A small-molecule ligand and the protein it binds are described below.
Small molecule (SMILES): NS(=O)(=O)c1cc(C(=O)NCCCO)c(Sc2ccccc2)cc1Cl

Binding-site contacts:
Ligand atom O25 contacts residue GLN63 of chain 1.B at 2.9 Å (h-bond).
Ligand atom CL1 contacts residue LEU191 of chain 1.B at 3.3 Å.
Ligand atom O4 contacts residue THR192 of chain 1.B at 3.0 Å (h-bond).
Ligand atom C23 contacts residue SER61 of chain 1.B at 3.8 Å.
Ligand atom C24 contacts residue GLN63 of chain 1.B at 3.3 Å.
Ligand atom C10 contacts residue ZN1 of chain 1.G at 3.9 Å.
Ligand atom C5 contacts residue HIS86 of chain 1.B at 3.5 Å.
Ligand atom C8 contacts residue GLN84 of chain 1.B at 3.7 Å.
Ligand atom S2 contacts residue THR192 of chain 1.B at 3.8 Å.
Ligand atom C15 contacts residue VAL122 of chain 1.B at 3.6 Å (hydrophobic).
Ligand atom O3 contacts residue ZN1 of chain 1.G at 3.0 Å.
Ligand atom N1 contacts residue GLU98 of chain 1.B at 3.8 Å.
Ligand atom CL1 contacts residue VAL134 of chain 1.B at 3.4 Å.
Ligand atom N1 contacts residue ZN1 of chain 1.G at 1.9 Å.
Ligand atom C6 contacts residue VAL113 of chain 1.B at 3.9 Å (hydrophobic).
Ligand atom O4 contacts residue LEU191 of chain 1.B at 3.4 Å.
Ligand atom S2 contacts residue HIS86 of chain 1.B at 3.8 Å.
Ligand atom N1 contacts residue THR192 of chain 1.B at 2.7 Å (h-bond).
Ligand atom S12 contacts residue GLN84 of chain 1.B at 3.5 Å (h-bond).
Ligand atom S2 contacts residue ZN1 of chain 1.G at 3.0 Å.
Ligand atom O3 contacts residue HIS86 of chain 1.B at 3.4 Å.
Ligand atom C16 contacts residue VAL122 of chain 1.B at 3.1 Å (hydrophobic).
Ligand atom N21 contacts residue THR193 of chain 1.B at 3.2 Å (h-bond).
Ligand atom O20 contacts residue GLN84 of chain 1.B at 3.0 Å (h-bond).
Ligand atom O3 contacts residue TRP202 of chain 1.B at 3.5 Å.
Ligand atom O3 contacts residue HIS111 of chain 1.B at 3.4 Å (h-bond).
Ligand atom O4 contacts residue TRP202 of chain 1.B at 3.4 Å.
Ligand atom C24 contacts residue ASN58 of chain 1.B at 3.6 Å.
Ligand atom N1 contacts residue HIS88 of chain 1.B at 3.4 Å (h-bond).
Ligand atom N1 contacts residue HIS86 of chain 1.B at 3.3 Å (h-bond).
Ligand atom C6 contacts residue LEU191 of chain 1.B at 3.8 Å (hydrophobic).
Ligand atom C22 contacts residue THR193 of chain 1.B at 3.4 Å.
Ligand atom N1 contacts residue HIS111 of chain 1.B at 3.3 Å (h-bond).
Ligand atom O25 contacts residue ASN58 of chain 1.B at 3.0 Å (h-bond).
Ligand atom O25 contacts residue SER61 of chain 1.B at 3.4 Å.
Ligand atom C9 contacts residue HIS86 of chain 1.B at 3.8 Å.
Ligand atom O3 contacts residue VAL134 of chain 1.B at 3.8 Å.
Ligand atom O25 contacts residue HIS86 of chain 1.B at 3.4 Å.
Ligand atom C10 contacts residue HIS86 of chain 1.B at 3.2 Å.
Ligand atom O20 contacts residue GLN63 of chain 1.B at 3.3 Å (h-bond).

Sequence of chain 1.B:
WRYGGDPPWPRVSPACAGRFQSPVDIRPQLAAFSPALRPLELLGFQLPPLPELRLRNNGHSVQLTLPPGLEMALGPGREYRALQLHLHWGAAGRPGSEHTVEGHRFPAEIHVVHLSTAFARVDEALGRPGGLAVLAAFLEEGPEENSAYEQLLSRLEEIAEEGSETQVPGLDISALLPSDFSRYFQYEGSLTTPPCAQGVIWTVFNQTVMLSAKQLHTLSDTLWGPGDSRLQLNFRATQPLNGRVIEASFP